Sequence of chain 1.B:
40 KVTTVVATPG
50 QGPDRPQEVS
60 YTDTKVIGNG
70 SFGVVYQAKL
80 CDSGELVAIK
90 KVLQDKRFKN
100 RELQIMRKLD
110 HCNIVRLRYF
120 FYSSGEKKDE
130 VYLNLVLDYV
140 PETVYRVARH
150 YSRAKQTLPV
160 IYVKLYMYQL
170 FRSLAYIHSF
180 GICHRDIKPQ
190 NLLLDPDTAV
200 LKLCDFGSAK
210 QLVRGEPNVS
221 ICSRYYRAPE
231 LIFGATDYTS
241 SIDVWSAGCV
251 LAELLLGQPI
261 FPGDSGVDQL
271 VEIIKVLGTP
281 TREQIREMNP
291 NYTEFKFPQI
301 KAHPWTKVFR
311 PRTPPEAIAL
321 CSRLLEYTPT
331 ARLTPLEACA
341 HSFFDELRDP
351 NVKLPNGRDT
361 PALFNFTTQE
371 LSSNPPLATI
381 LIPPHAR

A small-molecule ligand and the protein it binds are described below.
Small molecule (SMILES): C[C@H]1Nc2cccnc2NC1=O

Binding-site contacts:
Ligand atom CAC contacts residue TYR138 of chain 1.B at 4.1 Å (hydrophobic).
Ligand atom CB contacts residue LEU136 of chain 1.B at 4.3 Å (hydrophobic).
Ligand atom O contacts residue ASP137 of chain 1.B at 4.2 Å.
Ligand atom O contacts residue LEU136 of chain 1.B at 3.7 Å.
Ligand atom N contacts residue VAL74 of chain 1.B at 4.3 Å.
Ligand atom C contacts residue ASP137 of chain 1.B at 4.2 Å.
Ligand atom CAJ contacts residue ALA87 of chain 1.B at 4.3 Å (hydrophobic).
Ligand atom CAD contacts residue TYR138 of chain 1.B at 3.6 Å (hydrophobic).
Ligand atom NAF contacts residue ASP137 of chain 1.B at 3.9 Å.
Ligand atom CAD contacts residue PRO140 of chain 1.B at 3.8 Å (hydrophobic).
Ligand atom CAK contacts residue VAL139 of chain 1.B at 4.3 Å (hydrophobic).
Ligand atom C contacts residue ALA87 of chain 1.B at 4.3 Å (hydrophobic).
Ligand atom NAF contacts residue VAL139 of chain 1.B at 3.1 Å (h-bond).
Ligand atom CAE contacts residue ILE66 of chain 1.B at 4.0 Å (hydrophobic).
Ligand atom NAG contacts residue ALA87 of chain 1.B at 3.8 Å.
Ligand atom NAF contacts residue ALA87 of chain 1.B at 4.3 Å.
Ligand atom CA contacts residue CYS203 of chain 1.B at 4.1 Å (hydrophobic).
Ligand atom CAC contacts residue ILE66 of chain 1.B at 4.0 Å (hydrophobic).
Ligand atom NAG contacts residue VAL114 of chain 1.B at 4.4 Å.
Ligand atom CAK contacts residue ALA87 of chain 1.B at 3.9 Å (hydrophobic).
Ligand atom NAF contacts residue TYR138 of chain 1.B at 3.8 Å.
Ligand atom C contacts residue CYS203 of chain 1.B at 4.3 Å (hydrophobic).
Ligand atom O contacts residue LEU192 of chain 1.B at 4.4 Å.
Ligand atom O contacts residue CYS203 of chain 1.B at 4.0 Å.
Ligand atom C contacts residue VAL114 of chain 1.B at 4.4 Å (hydrophobic).
Ligand atom NAG contacts residue LEU192 of chain 1.B at 3.5 Å.
Ligand atom C contacts residue LEU192 of chain 1.B at 4.0 Å (hydrophobic).
Ligand atom O contacts residue VAL114 of chain 1.B at 3.5 Å.
Ligand atom NAG contacts residue ASP137 of chain 1.B at 3.2 Å (salt-bridge).
Ligand atom NAF contacts residue PRO140 of chain 1.B at 4.5 Å.
Ligand atom CAD contacts residue VAL139 of chain 1.B at 3.1 Å (hydrophobic).
Ligand atom CAK contacts residue ASP137 of chain 1.B at 4.0 Å.
Ligand atom CAC contacts residue PRO140 of chain 1.B at 4.3 Å (hydrophobic).
Ligand atom CAC contacts residue VAL139 of chain 1.B at 4.0 Å (hydrophobic).
Ligand atom NAF contacts residue LEU192 of chain 1.B at 3.8 Å.
Ligand atom N contacts residue ALA87 of chain 1.B at 4.5 Å.
Ligand atom CAK contacts residue LEU192 of chain 1.B at 3.8 Å (hydrophobic).